A small-molecule ligand and the protein it binds are described below.
Small molecule (SMILES): CC(=O)N[C@H]1[C@H](O[C@H]2[C@H](O)[C@@H](NC(C)=O)CO[C@@H]2CO)O[C@H](CO)[C@@H](O)[C@@H]1O

Binding-site contacts:
Ligand atom C2 contacts residue ASN324 of chain 1.C at 2.4 Å.
Ligand atom C1 contacts residue ASN324 of chain 1.C at 1.4 Å.
Ligand atom C3 contacts residue ASN324 of chain 1.C at 3.8 Å.
Ligand atom C4 contacts residue ASN324 of chain 1.C at 4.2 Å.
Ligand atom N2 contacts residue ASN324 of chain 1.C at 2.6 Å (h-bond).
Ligand atom C8 contacts residue ASN324 of chain 1.C at 4.2 Å.
Ligand atom O7 contacts residue ASN324 of chain 1.C at 3.6 Å.
Ligand atom C5 contacts residue ASN324 of chain 1.C at 3.6 Å.
Ligand atom C7 contacts residue ASN324 of chain 1.C at 3.1 Å.
Ligand atom O5 contacts residue ASN324 of chain 1.C at 2.4 Å (h-bond).

Sequence of chain 1.C:
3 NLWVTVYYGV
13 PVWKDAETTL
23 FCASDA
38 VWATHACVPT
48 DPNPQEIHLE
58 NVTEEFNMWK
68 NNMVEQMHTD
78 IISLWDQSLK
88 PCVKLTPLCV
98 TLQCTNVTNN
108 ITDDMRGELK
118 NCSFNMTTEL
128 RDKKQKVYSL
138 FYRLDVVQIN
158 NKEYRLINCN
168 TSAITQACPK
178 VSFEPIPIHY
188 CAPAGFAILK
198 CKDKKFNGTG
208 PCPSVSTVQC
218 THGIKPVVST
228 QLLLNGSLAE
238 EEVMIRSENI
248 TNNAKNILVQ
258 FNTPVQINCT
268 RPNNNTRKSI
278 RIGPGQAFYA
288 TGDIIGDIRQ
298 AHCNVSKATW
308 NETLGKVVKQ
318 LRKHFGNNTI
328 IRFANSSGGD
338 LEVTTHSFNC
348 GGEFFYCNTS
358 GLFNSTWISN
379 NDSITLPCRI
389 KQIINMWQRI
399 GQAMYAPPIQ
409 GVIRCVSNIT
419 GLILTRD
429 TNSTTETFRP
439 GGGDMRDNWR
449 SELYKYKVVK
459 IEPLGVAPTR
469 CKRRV